Binding-site contacts:
Ligand atom C3 contacts residue ASN324 of chain 1.A at 3.7 Å.
Ligand atom C2 contacts residue ASN324 of chain 1.A at 2.3 Å.
Ligand atom N2 contacts residue ASN324 of chain 1.A at 2.7 Å (h-bond).
Ligand atom O7 contacts residue ASN324 of chain 1.A at 3.8 Å.
Ligand atom C4 contacts residue ASN324 of chain 1.A at 4.2 Å.
Ligand atom C1 contacts residue ASN324 of chain 1.A at 1.4 Å.
Ligand atom C5 contacts residue ASN324 of chain 1.A at 3.7 Å.
Ligand atom O5 contacts residue ASN324 of chain 1.A at 2.4 Å (h-bond).
Ligand atom C7 contacts residue ASN324 of chain 1.A at 3.5 Å.

A protein and the small-molecule ligand that binds it are described below.
Small molecule (SMILES): CC(=O)N[C@H]1[C@H](O[C@H]2[C@H](O)[C@@H](NC(C)=O)CO[C@@H]2CO)O[C@H](CO)[C@@H](O)[C@@H]1O

Sequence of chain 1.A:
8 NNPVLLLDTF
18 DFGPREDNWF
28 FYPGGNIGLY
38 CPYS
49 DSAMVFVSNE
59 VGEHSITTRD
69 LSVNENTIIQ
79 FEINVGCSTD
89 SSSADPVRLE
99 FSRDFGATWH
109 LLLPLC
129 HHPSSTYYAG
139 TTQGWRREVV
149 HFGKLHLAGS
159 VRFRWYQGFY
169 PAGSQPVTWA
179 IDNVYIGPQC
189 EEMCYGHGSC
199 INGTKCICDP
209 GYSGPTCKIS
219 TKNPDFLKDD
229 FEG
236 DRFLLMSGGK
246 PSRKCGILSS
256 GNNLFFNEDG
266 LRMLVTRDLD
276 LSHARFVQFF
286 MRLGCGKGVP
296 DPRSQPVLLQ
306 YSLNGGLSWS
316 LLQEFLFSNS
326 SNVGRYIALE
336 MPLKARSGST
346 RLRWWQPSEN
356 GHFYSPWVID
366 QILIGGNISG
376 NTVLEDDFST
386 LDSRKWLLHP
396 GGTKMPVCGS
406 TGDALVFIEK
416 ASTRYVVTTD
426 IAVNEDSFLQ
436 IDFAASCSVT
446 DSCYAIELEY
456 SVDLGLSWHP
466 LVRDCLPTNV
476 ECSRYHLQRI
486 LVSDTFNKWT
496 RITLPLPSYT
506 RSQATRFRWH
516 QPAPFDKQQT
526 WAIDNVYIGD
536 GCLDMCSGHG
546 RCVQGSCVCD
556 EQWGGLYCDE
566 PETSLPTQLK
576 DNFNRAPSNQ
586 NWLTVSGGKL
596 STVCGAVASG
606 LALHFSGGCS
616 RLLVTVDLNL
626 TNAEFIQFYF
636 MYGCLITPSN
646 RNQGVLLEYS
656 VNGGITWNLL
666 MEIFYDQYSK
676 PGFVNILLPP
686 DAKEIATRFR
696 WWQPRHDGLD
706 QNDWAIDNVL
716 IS